Sequence of chain 1.B:
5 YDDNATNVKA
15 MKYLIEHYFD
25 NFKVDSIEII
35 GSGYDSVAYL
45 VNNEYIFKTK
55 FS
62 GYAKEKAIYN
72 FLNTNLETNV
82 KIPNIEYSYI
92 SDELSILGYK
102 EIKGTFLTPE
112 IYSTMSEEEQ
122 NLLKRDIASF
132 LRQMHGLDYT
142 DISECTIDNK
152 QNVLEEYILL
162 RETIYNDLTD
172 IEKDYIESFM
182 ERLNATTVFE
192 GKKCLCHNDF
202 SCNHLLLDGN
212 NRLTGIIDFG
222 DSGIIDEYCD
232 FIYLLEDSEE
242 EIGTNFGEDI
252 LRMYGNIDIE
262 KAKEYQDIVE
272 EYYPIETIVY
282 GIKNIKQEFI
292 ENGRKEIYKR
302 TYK

A small-molecule ligand and the protein it binds are described below.
Small molecule (SMILES): NC[C@@H]1O[C@H](O[C@H]2[C@@H](O)[C@H](O[C@@H]3[C@@H](O)[C@H](N)C[C@H](N)[C@H]3O[C@H]3O[C@H](CN)[C@@H](O)[C@H](O)[C@H]3N)O[C@@H]2CO)[C@H](N)[C@@H](O)[C@@H]1O

Binding-site contacts:
Ligand atom N9 contacts residue GLU237 of chain 1.B at 3.4 Å (salt-bridge).
Ligand atom C20 contacts residue GLU277 of chain 1.B at 3.9 Å.
Ligand atom C9 contacts residue TYR234 of chain 1.B at 3.6 Å (hydrophobic).
Ligand atom C2 contacts residue GLU237 of chain 1.B at 3.9 Å.
Ligand atom C12 contacts residue ASP200 of chain 1.B at 3.8 Å.
Ligand atom N7 contacts residue ASP200 of chain 1.B at 2.2 Å (salt-bridge).
Ligand atom C22 contacts residue ASP222 of chain 1.B at 3.7 Å.
Ligand atom C14 contacts residue TYR234 of chain 1.B at 3.6 Å (hydrophobic).
Ligand atom O16 contacts residue GLU277 of chain 1.B at 3.8 Å.
Ligand atom N2 contacts residue GLU237 of chain 1.B at 3.1 Å (salt-bridge).
Ligand atom O14 contacts residue GLU277 of chain 1.B at 3.1 Å (salt-bridge).
Ligand atom O22 contacts residue ASP222 of chain 1.B at 3.5 Å (salt-bridge).
Ligand atom C16 contacts residue GLU277 of chain 1.B at 3.4 Å.
Ligand atom C6 contacts residue GLU241 of chain 1.B at 3.0 Å.
Ligand atom C9 contacts residue GLU241 of chain 1.B at 3.7 Å.
Ligand atom N2 contacts residue GLU271 of chain 1.B at 3.4 Å (salt-bridge).
Ligand atom C3 contacts residue GLU237 of chain 1.B at 3.7 Å.
Ligand atom C7 contacts residue ASP200 of chain 1.B at 3.1 Å.
Ligand atom O1 contacts residue GLU237 of chain 1.B at 3.8 Å.
Ligand atom N23 contacts residue GLU277 of chain 1.B at 2.4 Å (salt-bridge).
Ligand atom O3 contacts residue GLU271 of chain 1.B at 3.1 Å (salt-bridge).
Ligand atom O16 contacts residue TYR274 of chain 1.B at 3.3 Å.
Ligand atom O14 contacts residue TYR234 of chain 1.B at 3.9 Å.
Ligand atom C7 contacts residue SER202 of chain 1.B at 3.9 Å.
Ligand atom O12 contacts residue ASP200 of chain 1.B at 3.5 Å (salt-bridge).
Ligand atom N7 contacts residue SER202 of chain 1.B at 3.1 Å (h-bond).
Ligand atom C11 contacts residue TYR234 of chain 1.B at 3.6 Å (hydrophobic).
Ligand atom N9 contacts residue GLU241 of chain 1.B at 2.6 Å (salt-bridge).
Ligand atom C12 contacts residue TYR234 of chain 1.B at 3.9 Å (hydrophobic).
Ligand atom O12 contacts residue TYR234 of chain 1.B at 3.8 Å.
Ligand atom C8 contacts residue SER202 of chain 1.B at 3.7 Å.
Ligand atom C7 contacts residue TYR234 of chain 1.B at 3.7 Å (hydrophobic).
Ligand atom C19 contacts residue GLU277 of chain 1.B at 3.6 Å.
Ligand atom O18 contacts residue GLU277 of chain 1.B at 3.5 Å (salt-bridge).
Ligand atom O1 contacts residue TYR234 of chain 1.B at 3.9 Å.
Ligand atom N9 contacts residue GLU242 of chain 1.B at 3.1 Å (salt-bridge).
Ligand atom C2 contacts residue GLU271 of chain 1.B at 3.8 Å.
Ligand atom C21 contacts residue ASP222 of chain 1.B at 3.4 Å.
Ligand atom C5 contacts residue GLU241 of chain 1.B at 3.5 Å.
Ligand atom N6 contacts residue GLU241 of chain 1.B at 3.3 Å (salt-bridge).